Binding-site contacts:
Ligand atom C7 contacts residue ASN120 of chain 30.E at 3.8 Å.
Ligand atom O4 contacts residue TRP138 of chain 30.E at 3.1 Å.
Ligand atom C5 contacts residue ASN120 of chain 30.E at 3.9 Å.
Ligand atom C5 contacts residue ASN120 of chain 30.E at 3.6 Å.
Ligand atom C4 contacts residue TRP138 of chain 30.E at 3.3 Å (hydrophobic).
Ligand atom C1 contacts residue ASN120 of chain 30.E at 1.4 Å.
Ligand atom O5 contacts residue ASN120 of chain 30.E at 4.0 Å.
Ligand atom O7 contacts residue ASN120 of chain 30.E at 4.4 Å.
Ligand atom C6 contacts residue ASN120 of chain 30.E at 3.0 Å.
Ligand atom C8 contacts residue GLY119 of chain 30.E at 3.9 Å.
Ligand atom C5 contacts residue TRP138 of chain 30.E at 3.5 Å (hydrophobic).
Ligand atom C8 contacts residue ASN120 of chain 30.E at 4.1 Å.
Ligand atom C2 contacts residue TRP138 of chain 30.E at 3.8 Å (hydrophobic).
Ligand atom O5 contacts residue ASN120 of chain 30.E at 2.4 Å (h-bond).
Ligand atom O5 contacts residue TRP138 of chain 30.E at 4.3 Å.
Ligand atom O3 contacts residue TRP138 of chain 30.E at 3.5 Å.
Ligand atom N2 contacts residue ASN120 of chain 30.E at 3.0 Å (h-bond).
Ligand atom C4 contacts residue ASN120 of chain 30.E at 4.2 Å.
Ligand atom C7 contacts residue TRP138 of chain 30.E at 4.3 Å (hydrophobic).
Ligand atom N2 contacts residue TRP138 of chain 30.E at 3.7 Å.
Ligand atom C1 contacts residue TRP138 of chain 30.E at 3.9 Å (hydrophobic).
Ligand atom O7 contacts residue TRP138 of chain 30.E at 3.8 Å.
Ligand atom C2 contacts residue ASN120 of chain 30.E at 2.6 Å.
Ligand atom C3 contacts residue ASN120 of chain 30.E at 3.9 Å.
Ligand atom C8 contacts residue TRP138 of chain 30.E at 4.0 Å (hydrophobic).
Ligand atom C3 contacts residue TRP138 of chain 30.E at 2.9 Å (hydrophobic).

A protein and the small-molecule ligand that binds it are described below.
Small molecule (SMILES): CC(=O)N[C@H]1[C@H](O[C@H]2[C@H](O)[C@@H](NC(C)=O)CO[C@@H]2CO[C@@H]2O[C@@H](C)[C@@H](O)[C@@H](O)[C@@H]2O)O[C@H](CO)[C@@H](O[C@@H]2O[C@H](CO)[C@@H](O)[C@H](O[C@@H]3O[C@H](CO)[C@@H](O)[C@H](O)[C@@H]3O)[C@@H]2O)[C@@H]1O

Sequence of chain 30.E:
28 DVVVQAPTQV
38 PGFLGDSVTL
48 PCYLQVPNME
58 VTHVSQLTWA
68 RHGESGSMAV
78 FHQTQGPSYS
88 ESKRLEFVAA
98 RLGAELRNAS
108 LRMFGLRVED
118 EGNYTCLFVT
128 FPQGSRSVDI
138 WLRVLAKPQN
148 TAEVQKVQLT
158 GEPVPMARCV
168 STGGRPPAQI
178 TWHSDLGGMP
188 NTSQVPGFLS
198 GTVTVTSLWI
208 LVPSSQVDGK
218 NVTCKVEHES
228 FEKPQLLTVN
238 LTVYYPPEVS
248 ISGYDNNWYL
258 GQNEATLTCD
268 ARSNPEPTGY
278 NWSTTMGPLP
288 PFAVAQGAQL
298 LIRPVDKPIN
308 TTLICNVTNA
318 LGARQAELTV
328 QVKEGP